Sequence of chain 1.A:
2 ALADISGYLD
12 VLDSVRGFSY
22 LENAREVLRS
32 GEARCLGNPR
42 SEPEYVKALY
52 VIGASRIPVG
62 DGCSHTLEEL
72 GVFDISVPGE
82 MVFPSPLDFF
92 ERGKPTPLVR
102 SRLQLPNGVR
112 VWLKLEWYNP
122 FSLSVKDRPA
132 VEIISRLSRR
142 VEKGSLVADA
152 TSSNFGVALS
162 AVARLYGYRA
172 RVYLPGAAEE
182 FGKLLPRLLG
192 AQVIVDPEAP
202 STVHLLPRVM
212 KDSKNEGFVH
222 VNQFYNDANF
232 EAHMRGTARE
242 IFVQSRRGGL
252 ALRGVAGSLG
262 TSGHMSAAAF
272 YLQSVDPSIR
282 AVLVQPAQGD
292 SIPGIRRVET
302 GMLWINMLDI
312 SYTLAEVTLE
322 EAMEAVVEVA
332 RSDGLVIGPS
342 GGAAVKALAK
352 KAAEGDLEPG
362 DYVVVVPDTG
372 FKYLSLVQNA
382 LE

Binding-site contacts:
Ligand atom C6 contacts residue PRO368 of chain 1.A at 3.5 Å (hydrophobic).
Ligand atom OP1 contacts residue GLY261 of chain 1.A at 2.8 Å (h-bond).
Ligand atom OXT contacts residue GLN224 of chain 1.A at 3.0 Å (h-bond).
Ligand atom C contacts residue THR152 of chain 1.A at 3.3 Å.
Ligand atom OP1 contacts residue THR262 of chain 1.A at 3.1 Å (h-bond).
Ligand atom C4A contacts residue GLY295 of chain 1.A at 3.5 Å.
Ligand atom C2 contacts residue SER341 of chain 1.A at 3.5 Å.
Ligand atom C4 contacts residue GLY295 of chain 1.A at 3.5 Å.
Ligand atom N contacts residue SER153 of chain 1.A at 3.5 Å (h-bond).
Ligand atom OP2 contacts residue THR262 of chain 1.A at 2.6 Å (h-bond).
Ligand atom O contacts residue PHE156 of chain 1.A at 2.8 Å (h-bond).
Ligand atom C2A contacts residue TYR374 of chain 1.A at 3.5 Å (hydrophobic).
Ligand atom N1 contacts residue SER341 of chain 1.A at 2.7 Å (h-bond).
Ligand atom C6 contacts residue ILE296 of chain 1.A at 3.3 Å (hydrophobic).
Ligand atom OXT contacts residue THR152 of chain 1.A at 2.6 Å (h-bond).
Ligand atom OXT contacts residue PHE156 of chain 1.A at 3.4 Å.
Ligand atom O contacts residue ASN155 of chain 1.A at 3.1 Å (h-bond).
Ligand atom C2A contacts residue SER341 of chain 1.A at 3.4 Å.
Ligand atom C5A contacts residue GLY261 of chain 1.A at 3.4 Å.
Ligand atom C2A contacts residue ASN155 of chain 1.A at 3.3 Å.
Ligand atom OP3 contacts residue GLY264 of chain 1.A at 3.5 Å (h-bond).
Ligand atom C6 contacts residue SER259 of chain 1.A at 3.5 Å.
Ligand atom C6 contacts residue SER341 of chain 1.A at 3.6 Å.
Ligand atom C contacts residue PHE156 of chain 1.A at 3.5 Å (hydrophobic).
Ligand atom OP4 contacts residue HIS265 of chain 1.A at 3.0 Å (h-bond).
Ligand atom OXT contacts residue SER153 of chain 1.A at 3.1 Å (h-bond).
Ligand atom OP3 contacts residue HIS265 of chain 1.A at 2.8 Å (h-bond).
Ligand atom P contacts residue HIS265 of chain 1.A at 3.5 Å.
Ligand atom OP3 contacts residue THR262 of chain 1.A at 3.5 Å (h-bond).
Ligand atom O contacts residue THR152 of chain 1.A at 3.4 Å (h-bond).
Ligand atom OP1 contacts residue GLY264 of chain 1.A at 3.5 Å (h-bond).
Ligand atom O contacts residue SER153 of chain 1.A at 3.2 Å (h-bond).
Ligand atom C contacts residue SER153 of chain 1.A at 3.0 Å.
Ligand atom C5 contacts residue GLY295 of chain 1.A at 3.5 Å.
Ligand atom CA contacts residue SER153 of chain 1.A at 3.2 Å.
Ligand atom OP1 contacts residue SER263 of chain 1.A at 2.7 Å (h-bond).
Ligand atom O3 contacts residue ASN155 of chain 1.A at 2.9 Å (h-bond).
Ligand atom P contacts residue THR262 of chain 1.A at 3.4 Å.
Ligand atom OP2 contacts residue LYS127 of chain 1.A at 2.9 Å (salt-bridge).
Ligand atom N1 contacts residue PRO368 of chain 1.A at 3.2 Å.

A protein and the small-molecule ligand that binds it are described below.
Small molecule (SMILES): C=C(/N=C/c1c(COP(=O)(O)O)cnc(C)c1O)C(=O)O